A small-molecule ligand and the protein it binds are described below.
Small molecule (SMILES): CC(=O)N[C@@H]1[C@@H](O)[C@H](O)[C@@H](CO)O[C@H]1O

Binding-site contacts:
Ligand atom N2 contacts residue ASN51 of chain 1.C at 2.9 Å (h-bond).
Ligand atom C8 contacts residue THR53 of chain 1.C at 4.5 Å.
Ligand atom C2 contacts residue ASN51 of chain 1.C at 2.5 Å.
Ligand atom O7 contacts residue ASN51 of chain 1.C at 3.9 Å.
Ligand atom C1 contacts residue ASN51 of chain 1.C at 1.4 Å.
Ligand atom C3 contacts residue ASN51 of chain 1.C at 3.8 Å.
Ligand atom C7 contacts residue ASN51 of chain 1.C at 3.6 Å.
Ligand atom C8 contacts residue ASN51 of chain 1.C at 3.5 Å.
Ligand atom C5 contacts residue ASN51 of chain 1.C at 3.7 Å.
Ligand atom C4 contacts residue ASN51 of chain 1.C at 4.2 Å.
Ligand atom O5 contacts residue ASN51 of chain 1.C at 2.4 Å (h-bond).

Sequence of chain 1.C:
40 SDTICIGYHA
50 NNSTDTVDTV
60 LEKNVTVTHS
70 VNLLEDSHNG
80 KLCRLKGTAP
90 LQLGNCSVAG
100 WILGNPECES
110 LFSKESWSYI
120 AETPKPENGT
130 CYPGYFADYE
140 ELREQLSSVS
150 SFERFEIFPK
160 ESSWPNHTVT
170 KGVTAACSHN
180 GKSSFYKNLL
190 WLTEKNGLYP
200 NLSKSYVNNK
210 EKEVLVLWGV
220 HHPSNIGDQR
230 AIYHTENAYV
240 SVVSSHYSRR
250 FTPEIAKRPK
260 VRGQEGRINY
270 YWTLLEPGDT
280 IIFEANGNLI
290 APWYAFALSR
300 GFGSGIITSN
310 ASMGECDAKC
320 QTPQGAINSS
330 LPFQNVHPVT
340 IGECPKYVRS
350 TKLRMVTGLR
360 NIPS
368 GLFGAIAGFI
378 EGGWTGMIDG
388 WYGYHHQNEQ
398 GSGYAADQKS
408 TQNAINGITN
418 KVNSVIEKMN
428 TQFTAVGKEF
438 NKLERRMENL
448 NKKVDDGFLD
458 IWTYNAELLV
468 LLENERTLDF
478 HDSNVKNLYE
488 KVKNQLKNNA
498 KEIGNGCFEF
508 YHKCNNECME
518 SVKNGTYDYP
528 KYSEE